Binding-site contacts:
Ligand atom C5 contacts residue PHE42 of chain 1.A at 4.0 Å (hydrophobic).
Ligand atom C19 contacts residue PHE42 of chain 1.A at 4.2 Å (hydrophobic).
Ligand atom C contacts residue LEU54 of chain 1.A at 3.6 Å (hydrophobic).
Ligand atom O2 contacts residue CYS96 of chain 1.A at 3.8 Å.
Ligand atom C21 contacts residue HIS41 of chain 1.A at 4.0 Å.
Ligand atom C6 contacts residue VAL106 of chain 1.A at 4.2 Å (hydrophobic).
Ligand atom C18 contacts residue PHE42 of chain 1.A at 4.1 Å (hydrophobic).
Ligand atom C2 contacts residue ASN100 of chain 1.A at 3.8 Å.
Ligand atom C12 contacts residue LEU52 of chain 1.A at 4.2 Å (hydrophobic).
Ligand atom N1 contacts residue VAL106 of chain 1.A at 4.2 Å.
Ligand atom S contacts residue PHE42 of chain 1.A at 3.4 Å.
Ligand atom C14 contacts residue PHE42 of chain 1.A at 3.2 Å (hydrophobic).
Ligand atom C25 contacts residue VAL106 of chain 1.A at 3.9 Å (hydrophobic).
Ligand atom C22 contacts residue HIS41 of chain 1.A at 4.2 Å.
Ligand atom O1 contacts residue HIS41 of chain 1.A at 3.7 Å.
Ligand atom C19 contacts residue LEU52 of chain 1.A at 4.2 Å (hydrophobic).
Ligand atom C16 contacts residue LEU52 of chain 1.A at 4.0 Å (hydrophobic).
Ligand atom C17 contacts residue PHE42 of chain 1.A at 3.8 Å (hydrophobic).
Ligand atom C20 contacts residue HIS41 of chain 1.A at 4.1 Å.
Ligand atom C contacts residue LEU52 of chain 1.A at 4.2 Å (hydrophobic).
Ligand atom S contacts residue VAL106 of chain 1.A at 4.1 Å.
Ligand atom C26 contacts residue VAL106 of chain 1.A at 3.8 Å (hydrophobic).
Ligand atom C9 contacts residue GLU105 of chain 1.A at 3.5 Å.
Ligand atom C5 contacts residue VAL106 of chain 1.A at 3.8 Å (hydrophobic).
Ligand atom C6 contacts residue PHE42 of chain 1.A at 3.9 Å (hydrophobic).
Ligand atom C26 contacts residue PHE43 of chain 1.A at 3.8 Å (hydrophobic).
Ligand atom C16 contacts residue PHE42 of chain 1.A at 3.9 Å (hydrophobic).
Ligand atom C8 contacts residue GLU105 of chain 1.A at 4.0 Å.
Ligand atom C14 contacts residue LEU52 of chain 1.A at 3.8 Å (hydrophobic).
Ligand atom C18 contacts residue LEU52 of chain 1.A at 4.1 Å (hydrophobic).
Ligand atom S contacts residue GLU105 of chain 1.A at 4.0 Å.
Ligand atom C26 contacts residue PHE42 of chain 1.A at 3.5 Å (hydrophobic).
Ligand atom C13 contacts residue LEU52 of chain 1.A at 4.0 Å (hydrophobic).
Ligand atom C1 contacts residue ASN100 of chain 1.A at 3.5 Å.
Ligand atom O2 contacts residue ASN100 of chain 1.A at 3.0 Å (h-bond).
Ligand atom C15 contacts residue LEU52 of chain 1.A at 3.9 Å (hydrophobic).
Ligand atom C17 contacts residue LEU52 of chain 1.A at 4.1 Å (hydrophobic).
Ligand atom C25 contacts residue ASN100 of chain 1.A at 3.9 Å.
Ligand atom C15 contacts residue PHE42 of chain 1.A at 3.3 Å (hydrophobic).
Ligand atom C contacts residue ASN100 of chain 1.A at 4.0 Å.

This small molecule binds to this protein.
Small molecule (SMILES): CC(=O)N1c2ccc(-c3ccc(C(=O)O)cc3)cc2[C@H](Nc2ccc3ccsc3c2)C[C@@H]1C

Sequence of chain 1.A:
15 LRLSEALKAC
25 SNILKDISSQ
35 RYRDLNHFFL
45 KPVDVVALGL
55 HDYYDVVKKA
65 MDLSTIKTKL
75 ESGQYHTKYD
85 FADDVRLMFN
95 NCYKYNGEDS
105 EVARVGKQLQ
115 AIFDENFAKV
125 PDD